Binding-site contacts:
Ligand atom C04 contacts residue HIS327 of chain 1.D at 4.3 Å.
Ligand atom N18 contacts residue LEU324 of chain 1.D at 4.4 Å.
Ligand atom O17 contacts residue THR325 of chain 1.D at 3.0 Å (h-bond).
Ligand atom O24 contacts residue LEU354 of chain 1.A at 4.1 Å.
Ligand atom C07 contacts residue PHE194 of chain 1.D at 4.0 Å (hydrophobic).
Ligand atom C12 contacts residue LEU197 of chain 1.D at 4.3 Å (hydrophobic).
Ligand atom O17 contacts residue LEU324 of chain 1.D at 3.4 Å.
Ligand atom C01 contacts residue PHE194 of chain 1.D at 4.0 Å (hydrophobic).
Ligand atom C20 contacts residue LEU354 of chain 1.A at 4.1 Å (hydrophobic).
Ligand atom C03 contacts residue HIS327 of chain 1.D at 4.2 Å.
Ligand atom O09 contacts residue PHE328 of chain 1.D at 3.7 Å.
Ligand atom C02 contacts residue PHE194 of chain 1.D at 4.2 Å (hydrophobic).
Ligand atom C19 contacts residue LEU354 of chain 1.A at 4.1 Å (hydrophobic).
Ligand atom C16 contacts residue LEU324 of chain 1.D at 3.8 Å (hydrophobic).
Ligand atom C01 contacts residue ALA193 of chain 1.D at 3.6 Å (hydrophobic).
Ligand atom C22 contacts residue ALA353 of chain 1.A at 3.7 Å (hydrophobic).
Ligand atom C14 contacts residue LEU324 of chain 1.D at 4.2 Å (hydrophobic).
Ligand atom O17 contacts residue LEU331 of chain 1.D at 4.4 Å.
Ligand atom C15 contacts residue PHE328 of chain 1.D at 4.4 Å (hydrophobic).
Ligand atom O09 contacts residue HIS327 of chain 1.D at 3.7 Å.
Ligand atom C16 contacts residue THR325 of chain 1.D at 4.2 Å.
Ligand atom N21 contacts residue ALA353 of chain 1.A at 4.0 Å.
Ligand atom C13 contacts residue LEU197 of chain 1.D at 4.0 Å (hydrophobic).

Sequence of chain 1.D:
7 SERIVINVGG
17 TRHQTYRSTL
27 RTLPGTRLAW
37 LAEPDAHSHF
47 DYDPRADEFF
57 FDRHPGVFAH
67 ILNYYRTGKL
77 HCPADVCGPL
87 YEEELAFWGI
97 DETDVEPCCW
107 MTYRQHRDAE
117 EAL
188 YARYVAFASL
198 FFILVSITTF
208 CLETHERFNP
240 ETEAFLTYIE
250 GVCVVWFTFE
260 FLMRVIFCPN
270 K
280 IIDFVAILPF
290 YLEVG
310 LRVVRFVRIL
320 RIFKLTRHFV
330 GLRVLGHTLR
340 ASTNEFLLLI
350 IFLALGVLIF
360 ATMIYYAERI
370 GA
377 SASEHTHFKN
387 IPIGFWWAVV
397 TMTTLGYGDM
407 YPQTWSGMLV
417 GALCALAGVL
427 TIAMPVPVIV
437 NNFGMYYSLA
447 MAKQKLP

Sequence of chain 1.A:
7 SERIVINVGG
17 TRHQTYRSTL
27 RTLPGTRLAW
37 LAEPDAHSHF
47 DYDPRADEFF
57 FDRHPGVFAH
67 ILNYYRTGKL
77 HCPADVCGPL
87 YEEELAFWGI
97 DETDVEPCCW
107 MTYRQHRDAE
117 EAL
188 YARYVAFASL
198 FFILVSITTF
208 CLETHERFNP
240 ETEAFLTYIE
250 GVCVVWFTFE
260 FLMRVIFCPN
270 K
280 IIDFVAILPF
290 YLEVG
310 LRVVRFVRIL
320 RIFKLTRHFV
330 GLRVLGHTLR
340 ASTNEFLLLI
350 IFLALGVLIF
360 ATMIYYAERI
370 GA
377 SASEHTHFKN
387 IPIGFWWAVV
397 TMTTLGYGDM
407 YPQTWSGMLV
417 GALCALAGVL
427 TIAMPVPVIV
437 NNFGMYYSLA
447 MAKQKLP

A protein and the small-molecule ligand that binds it are described below.
Small molecule (SMILES): Cc1ccc(S(=O)(=O)n2ccc(C(=O)NCc3ncco3)c2)cc1